Sequence of chain 1.P:
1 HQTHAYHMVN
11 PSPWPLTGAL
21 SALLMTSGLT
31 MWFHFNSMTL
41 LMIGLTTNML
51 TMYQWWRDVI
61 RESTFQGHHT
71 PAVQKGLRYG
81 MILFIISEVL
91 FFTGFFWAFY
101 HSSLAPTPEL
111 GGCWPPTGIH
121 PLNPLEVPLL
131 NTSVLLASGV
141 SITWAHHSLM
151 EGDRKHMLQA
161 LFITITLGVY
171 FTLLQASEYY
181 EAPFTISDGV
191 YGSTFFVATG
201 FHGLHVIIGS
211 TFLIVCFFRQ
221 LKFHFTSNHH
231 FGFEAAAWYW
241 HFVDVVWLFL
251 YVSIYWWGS

Sequence of chain 1.W:
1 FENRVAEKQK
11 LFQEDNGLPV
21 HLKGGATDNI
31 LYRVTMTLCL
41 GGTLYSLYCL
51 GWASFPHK

Sequence of chain 1.N:
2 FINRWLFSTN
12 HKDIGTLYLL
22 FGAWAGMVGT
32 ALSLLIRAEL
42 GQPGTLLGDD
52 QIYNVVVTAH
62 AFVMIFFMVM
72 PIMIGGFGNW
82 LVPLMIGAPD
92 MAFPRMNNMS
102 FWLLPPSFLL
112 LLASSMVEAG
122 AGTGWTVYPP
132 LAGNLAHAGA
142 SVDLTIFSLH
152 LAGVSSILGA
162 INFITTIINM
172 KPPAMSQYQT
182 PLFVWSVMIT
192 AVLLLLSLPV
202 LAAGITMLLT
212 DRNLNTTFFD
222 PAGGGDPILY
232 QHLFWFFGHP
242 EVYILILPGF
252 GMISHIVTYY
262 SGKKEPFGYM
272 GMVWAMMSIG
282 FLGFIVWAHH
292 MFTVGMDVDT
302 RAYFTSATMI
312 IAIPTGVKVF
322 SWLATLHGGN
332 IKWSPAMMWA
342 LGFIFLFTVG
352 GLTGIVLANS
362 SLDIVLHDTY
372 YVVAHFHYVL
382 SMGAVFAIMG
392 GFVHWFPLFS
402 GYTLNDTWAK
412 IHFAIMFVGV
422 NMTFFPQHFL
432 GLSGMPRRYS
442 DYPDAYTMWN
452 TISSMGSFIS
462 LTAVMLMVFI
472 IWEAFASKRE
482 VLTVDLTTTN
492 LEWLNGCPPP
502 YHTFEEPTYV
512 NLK

This protein binds this small molecule.
Small molecule (SMILES): CCCCCCCCCCO[C@@H]1O[C@H](CO)[C@@H](O[C@H]2O[C@H](CO)[C@@H](O)[C@H](O)[C@H]2O)[C@H](O)[C@H]1O

Binding-site contacts:
Ligand atom C22 contacts residue PHE35 of chain 1.P at 4.0 Å (hydrophobic).
Ligand atom C40 contacts residue SER27 of chain 1.P at 3.6 Å.
Ligand atom C37 contacts residue ALA114 of chain 1.N at 4.0 Å (hydrophobic).
Ligand atom C43 contacts residue SER46 of chain 1.W at 4.1 Å.
Ligand atom C22 contacts residue MET31 of chain 1.P at 3.3 Å (hydrophobic).
Ligand atom O61 contacts residue DMU1 of chain 1.ZE at 3.8 Å.
Ligand atom C22 contacts residue CYS49 of chain 1.W at 3.6 Å (hydrophobic).
Ligand atom C43 contacts residue LEU50 of chain 1.W at 4.0 Å (hydrophobic).
Ligand atom C6 contacts residue TRP52 of chain 1.W at 3.7 Å (hydrophobic).
Ligand atom C43 contacts residue LEU110 of chain 1.N at 3.9 Å (hydrophobic).
Ligand atom C57 contacts residue PHE35 of chain 1.P at 3.8 Å (hydrophobic).
Ligand atom C19 contacts residue PHE35 of chain 1.P at 3.7 Å (hydrophobic).
Ligand atom C25 contacts residue CYS49 of chain 1.W at 4.0 Å (hydrophobic).
Ligand atom O16 contacts residue CYS49 of chain 1.W at 3.5 Å (h-bond).
Ligand atom C37 contacts residue SER27 of chain 1.P at 4.1 Å.
Ligand atom C28 contacts residue THR30 of chain 1.P at 3.8 Å.
Ligand atom C5 contacts residue DMU1 of chain 1.ZE at 4.1 Å.
Ligand atom C18 contacts residue PHE35 of chain 1.P at 3.8 Å (hydrophobic).
Ligand atom O55 contacts residue DMU1 of chain 1.ZE at 3.9 Å.
Ligand atom O49 contacts residue CYS49 of chain 1.W at 3.6 Å.
Ligand atom O61 contacts residue PHE35 of chain 1.P at 2.7 Å (h-bond).
Ligand atom C57 contacts residue TRP52 of chain 1.W at 3.7 Å (hydrophobic).
Ligand atom O3 contacts residue DMU1 of chain 1.ZE at 3.2 Å (h-bond).
Ligand atom C25 contacts residue ALA53 of chain 1.W at 4.0 Å (hydrophobic).
Ligand atom C34 contacts residue SER27 of chain 1.P at 3.9 Å.
Ligand atom C28 contacts residue PHE35 of chain 1.P at 3.7 Å (hydrophobic).
Ligand atom C5 contacts residue TRP52 of chain 1.W at 4.0 Å (hydrophobic).
Ligand atom O5 contacts residue TRP52 of chain 1.W at 3.6 Å.
Ligand atom C19 contacts residue MET31 of chain 1.P at 3.2 Å (hydrophobic).
Ligand atom C18 contacts residue CYS49 of chain 1.W at 3.7 Å (hydrophobic).
Ligand atom O7 contacts residue DMU1 of chain 1.ZE at 3.6 Å (h-bond).
Ligand atom O49 contacts residue TYR48 of chain 1.W at 3.3 Å.
Ligand atom C40 contacts residue SER46 of chain 1.W at 3.6 Å.
Ligand atom C4 contacts residue TRP52 of chain 1.W at 3.6 Å (hydrophobic).
Ligand atom O4 contacts residue TRP52 of chain 1.W at 3.9 Å.
Ligand atom C19 contacts residue CYS49 of chain 1.W at 3.9 Å (hydrophobic).
Ligand atom C25 contacts residue PHE35 of chain 1.P at 3.5 Å (hydrophobic).
Ligand atom O5 contacts residue PHE35 of chain 1.P at 3.8 Å.
Ligand atom C37 contacts residue LEU50 of chain 1.W at 4.1 Å (hydrophobic).
Ligand atom C37 contacts residue LEU145 of chain 1.N at 4.1 Å (hydrophobic).